Binding-site contacts:
Ligand atom C7 contacts residue ASN603 of chain 1.B at 4.0 Å.
Ligand atom C1 contacts residue ASN603 of chain 1.B at 1.4 Å.
Ligand atom O7 contacts residue ASN603 of chain 1.B at 4.5 Å.
Ligand atom O5 contacts residue ASN603 of chain 1.B at 2.4 Å (h-bond).
Ligand atom C5 contacts residue ASN603 of chain 1.B at 3.7 Å.
Ligand atom C3 contacts residue ASN603 of chain 1.B at 3.8 Å.
Ligand atom C4 contacts residue ASN603 of chain 1.B at 4.3 Å.
Ligand atom C7 contacts residue THR605 of chain 1.B at 4.1 Å.
Ligand atom C8 contacts residue THR605 of chain 1.B at 4.4 Å.
Ligand atom O7 contacts residue THR605 of chain 1.B at 3.7 Å.
Ligand atom N2 contacts residue ASN603 of chain 1.B at 2.9 Å (h-bond).
Ligand atom C2 contacts residue ASN603 of chain 1.B at 2.5 Å.

The protein below binds the small molecule below.
Small molecule (SMILES): CC(=O)N[C@@H]1[C@@H](O)[C@H](O)[C@@H](CO)O[C@H]1O

Sequence of chain 1.B:
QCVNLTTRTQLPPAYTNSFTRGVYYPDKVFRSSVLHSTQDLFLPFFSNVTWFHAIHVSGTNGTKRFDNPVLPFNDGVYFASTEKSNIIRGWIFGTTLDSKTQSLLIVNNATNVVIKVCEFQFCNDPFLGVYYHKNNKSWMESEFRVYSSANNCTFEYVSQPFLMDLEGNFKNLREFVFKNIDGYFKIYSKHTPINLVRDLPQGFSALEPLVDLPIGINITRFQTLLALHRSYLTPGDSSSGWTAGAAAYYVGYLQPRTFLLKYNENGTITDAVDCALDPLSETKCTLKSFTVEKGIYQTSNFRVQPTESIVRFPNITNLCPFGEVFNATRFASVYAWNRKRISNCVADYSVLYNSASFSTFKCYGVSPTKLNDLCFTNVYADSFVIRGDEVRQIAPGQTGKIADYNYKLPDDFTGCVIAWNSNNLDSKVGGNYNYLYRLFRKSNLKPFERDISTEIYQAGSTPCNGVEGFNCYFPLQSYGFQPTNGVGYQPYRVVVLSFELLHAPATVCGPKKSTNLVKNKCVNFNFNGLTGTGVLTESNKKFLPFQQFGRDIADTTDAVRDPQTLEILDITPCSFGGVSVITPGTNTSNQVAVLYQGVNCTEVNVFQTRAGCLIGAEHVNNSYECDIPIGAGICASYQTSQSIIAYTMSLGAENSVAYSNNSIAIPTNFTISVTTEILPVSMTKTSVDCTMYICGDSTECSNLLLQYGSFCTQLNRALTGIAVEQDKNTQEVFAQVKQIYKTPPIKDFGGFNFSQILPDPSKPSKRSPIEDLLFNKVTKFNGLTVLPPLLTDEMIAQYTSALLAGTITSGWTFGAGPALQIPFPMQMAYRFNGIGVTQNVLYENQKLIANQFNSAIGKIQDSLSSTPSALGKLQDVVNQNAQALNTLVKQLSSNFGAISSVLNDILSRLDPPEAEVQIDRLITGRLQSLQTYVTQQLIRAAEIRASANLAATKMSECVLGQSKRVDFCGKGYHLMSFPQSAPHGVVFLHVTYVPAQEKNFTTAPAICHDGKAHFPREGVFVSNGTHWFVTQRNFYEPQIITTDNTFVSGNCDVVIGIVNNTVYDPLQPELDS